This protein binds this small molecule.
Small molecule (SMILES): CC(=O)N[C@@H]1[C@@H](O)[C@H](O)[C@@H](CO)O[C@@H]1O

Binding-site contacts:
Ligand atom O4 contacts residue ILE105 of chain 1.C at 3.4 Å.
Ligand atom C2 contacts residue NAG1 of chain 1.J at 3.3 Å.
Ligand atom C8 contacts residue THR83 of chain 1.C at 3.7 Å.
Ligand atom N2 contacts residue NAG1 of chain 1.J at 2.5 Å (h-bond).
Ligand atom O3 contacts residue TYR101 of chain 1.C at 3.8 Å.
Ligand atom C1 contacts residue NAG1 of chain 1.J at 2.9 Å.
Ligand atom C3 contacts residue TYR101 of chain 1.C at 4.5 Å (hydrophobic).
Ligand atom C8 contacts residue NAG1 of chain 1.J at 2.9 Å.
Ligand atom O1 contacts residue ILE102 of chain 1.C at 3.7 Å.
Ligand atom O1 contacts residue NAG1 of chain 1.J at 2.6 Å (h-bond).
Ligand atom N2 contacts residue THR83 of chain 1.C at 4.2 Å.
Ligand atom O5 contacts residue NAG1 of chain 1.J at 4.3 Å.
Ligand atom C7 contacts residue NAG1 of chain 1.J at 2.5 Å.
Ligand atom O7 contacts residue NAG1 of chain 1.J at 3.1 Å (h-bond).
Ligand atom C7 contacts residue THR83 of chain 1.C at 4.4 Å.
Ligand atom C3 contacts residue NAG1 of chain 1.J at 4.2 Å.

Sequence of chain 1.C:
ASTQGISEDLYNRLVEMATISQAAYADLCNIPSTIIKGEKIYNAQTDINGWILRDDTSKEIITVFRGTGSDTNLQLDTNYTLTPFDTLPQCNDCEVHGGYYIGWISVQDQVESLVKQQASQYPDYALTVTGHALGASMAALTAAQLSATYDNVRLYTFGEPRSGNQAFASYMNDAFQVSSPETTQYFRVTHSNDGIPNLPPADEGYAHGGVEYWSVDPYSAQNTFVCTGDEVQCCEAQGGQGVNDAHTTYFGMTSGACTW